Sequence of chain 1.C:
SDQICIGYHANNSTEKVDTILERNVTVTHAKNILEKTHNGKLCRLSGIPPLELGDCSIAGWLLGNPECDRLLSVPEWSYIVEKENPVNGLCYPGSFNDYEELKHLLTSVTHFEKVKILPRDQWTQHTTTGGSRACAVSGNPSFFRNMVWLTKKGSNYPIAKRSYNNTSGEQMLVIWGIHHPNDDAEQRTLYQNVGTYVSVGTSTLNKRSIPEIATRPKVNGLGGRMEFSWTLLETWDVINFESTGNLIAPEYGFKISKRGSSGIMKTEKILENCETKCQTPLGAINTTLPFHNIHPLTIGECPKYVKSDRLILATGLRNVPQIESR

Binding-site contacts:
Ligand atom C1 contacts residue TRP240 of chain 1.A at 3.5 Å (hydrophobic).
Ligand atom C1 contacts residue ASN169 of chain 1.A at 1.4 Å.
Ligand atom C8 contacts residue VAL242 of chain 1.A at 3.5 Å (hydrophobic).
Ligand atom O7 contacts residue ASN169 of chain 1.A at 3.8 Å.
Ligand atom C3 contacts residue TRP240 of chain 1.A at 4.2 Å (hydrophobic).
Ligand atom C8 contacts residue PRO221 of chain 1.C at 4.4 Å (hydrophobic).
Ligand atom N2 contacts residue ASN169 of chain 1.A at 3.1 Å (h-bond).
Ligand atom C8 contacts residue ASP241 of chain 1.A at 4.3 Å.
Ligand atom O6 contacts residue THR171 of chain 1.A at 3.9 Å.
Ligand atom N2 contacts residue VAL242 of chain 1.A at 4.1 Å.
Ligand atom N2 contacts residue TRP240 of chain 1.A at 2.8 Å (h-bond).
Ligand atom C2 contacts residue ASN169 of chain 1.A at 2.5 Å.
Ligand atom C7 contacts residue ASN169 of chain 1.A at 3.7 Å.
Ligand atom C6 contacts residue TRP240 of chain 1.A at 4.3 Å (hydrophobic).
Ligand atom C8 contacts residue TRP240 of chain 1.A at 3.5 Å (hydrophobic).
Ligand atom O7 contacts residue VAL242 of chain 1.A at 3.3 Å.
Ligand atom C5 contacts residue TRP240 of chain 1.A at 3.9 Å (hydrophobic).
Ligand atom O6 contacts residue TRP240 of chain 1.A at 3.5 Å.
Ligand atom C3 contacts residue ASN169 of chain 1.A at 3.9 Å.
Ligand atom C4 contacts residue ASN169 of chain 1.A at 4.3 Å.
Ligand atom O5 contacts residue ASN169 of chain 1.A at 2.3 Å (h-bond).
Ligand atom O5 contacts residue THR171 of chain 1.A at 4.2 Å.
Ligand atom C5 contacts residue ASN169 of chain 1.A at 3.7 Å.
Ligand atom C7 contacts residue VAL242 of chain 1.A at 3.4 Å (hydrophobic).
Ligand atom C2 contacts residue TRP240 of chain 1.A at 3.6 Å (hydrophobic).
Ligand atom C7 contacts residue TRP240 of chain 1.A at 3.6 Å (hydrophobic).
Ligand atom O5 contacts residue TRP240 of chain 1.A at 4.1 Å.

A protein and the small-molecule ligand that binds it are described below.
Small molecule (SMILES): CC(=O)N[C@@H]1[C@@H](O)[C@H](O)[C@@H](CO)O[C@H]1O

Sequence of chain 1.A:
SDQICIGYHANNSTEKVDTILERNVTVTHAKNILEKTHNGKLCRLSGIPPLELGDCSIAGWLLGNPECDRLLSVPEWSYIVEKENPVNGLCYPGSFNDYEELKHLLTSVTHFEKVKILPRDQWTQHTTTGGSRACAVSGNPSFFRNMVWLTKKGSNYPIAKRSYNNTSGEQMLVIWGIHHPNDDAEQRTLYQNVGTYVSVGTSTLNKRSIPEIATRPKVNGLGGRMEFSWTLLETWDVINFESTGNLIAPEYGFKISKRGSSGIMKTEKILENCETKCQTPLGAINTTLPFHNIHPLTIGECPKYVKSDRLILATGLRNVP